The protein below binds the small molecule below.
Small molecule (SMILES): CC(=O)N[C@@H]1[C@@H](O)[C@H](O)[C@@H](CO)O[C@H]1O

Sequence of chain 1.A:
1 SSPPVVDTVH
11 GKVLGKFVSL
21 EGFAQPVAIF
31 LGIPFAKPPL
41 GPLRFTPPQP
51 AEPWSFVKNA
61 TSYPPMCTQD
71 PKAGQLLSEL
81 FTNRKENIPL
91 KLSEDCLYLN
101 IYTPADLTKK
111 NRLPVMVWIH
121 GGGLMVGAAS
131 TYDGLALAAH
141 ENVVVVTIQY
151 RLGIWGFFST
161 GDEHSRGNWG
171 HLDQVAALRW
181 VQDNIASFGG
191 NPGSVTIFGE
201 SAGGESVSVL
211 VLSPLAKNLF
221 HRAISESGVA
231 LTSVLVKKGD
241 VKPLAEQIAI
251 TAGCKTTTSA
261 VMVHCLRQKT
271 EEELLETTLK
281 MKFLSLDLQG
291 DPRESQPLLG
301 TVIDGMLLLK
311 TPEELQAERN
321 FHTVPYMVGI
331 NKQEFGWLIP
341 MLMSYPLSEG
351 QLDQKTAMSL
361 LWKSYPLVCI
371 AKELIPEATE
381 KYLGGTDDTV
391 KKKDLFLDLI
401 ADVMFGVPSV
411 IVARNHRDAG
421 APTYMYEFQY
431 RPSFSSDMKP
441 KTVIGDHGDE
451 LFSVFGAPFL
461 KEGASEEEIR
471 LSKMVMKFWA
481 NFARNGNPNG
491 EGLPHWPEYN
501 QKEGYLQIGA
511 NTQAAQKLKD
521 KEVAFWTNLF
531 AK

Binding-site contacts:
Ligand atom C7 contacts residue ASN59 of chain 1.A at 3.5 Å.
Ligand atom O6 contacts residue ASN59 of chain 1.A at 3.9 Å.
Ligand atom O3 contacts residue ASN59 of chain 1.A at 4.0 Å.
Ligand atom C7 contacts residue THR61 of chain 1.A at 3.9 Å.
Ligand atom C3 contacts residue ASN59 of chain 1.A at 3.6 Å.
Ligand atom O5 contacts residue SIA1 of chain 1.E at 4.0 Å.
Ligand atom N2 contacts residue ASN59 of chain 1.A at 3.4 Å (h-bond).
Ligand atom C8 contacts residue ASN59 of chain 1.A at 4.5 Å.
Ligand atom C2 contacts residue ASN59 of chain 1.A at 2.4 Å.
Ligand atom O6 contacts residue SIA1 of chain 1.E at 4.4 Å.
Ligand atom O7 contacts residue ASN59 of chain 1.A at 3.5 Å (h-bond).
Ligand atom C8 contacts residue THR61 of chain 1.A at 4.1 Å.
Ligand atom C5 contacts residue ASN59 of chain 1.A at 3.6 Å.
Ligand atom C1 contacts residue ASN59 of chain 1.A at 1.4 Å.
Ligand atom C4 contacts residue ASN59 of chain 1.A at 4.2 Å.
Ligand atom C1 contacts residue SIA1 of chain 1.E at 3.9 Å.
Ligand atom O7 contacts residue THR61 of chain 1.A at 3.3 Å (h-bond).
Ligand atom O5 contacts residue ASN59 of chain 1.A at 2.4 Å (h-bond).